Binding-site contacts:
Ligand atom C8 contacts residue SER244 of chain 1.A at 3.5 Å.
Ligand atom C4 contacts residue ASN204 of chain 1.A at 4.2 Å.
Ligand atom O5 contacts residue THR206 of chain 1.A at 4.1 Å.
Ligand atom O7 contacts residue ILE242 of chain 1.A at 3.8 Å.
Ligand atom C8 contacts residue ASN204 of chain 1.A at 4.2 Å.
Ligand atom N2 contacts residue ASN204 of chain 1.A at 2.9 Å (h-bond).
Ligand atom C7 contacts residue ASN204 of chain 1.A at 3.0 Å.
Ligand atom C1 contacts residue ASN204 of chain 1.A at 1.4 Å.
Ligand atom C8 contacts residue HIS321 of chain 1.A at 3.9 Å.
Ligand atom C7 contacts residue HIS321 of chain 1.A at 3.7 Å.
Ligand atom C5 contacts residue ASN204 of chain 1.A at 3.7 Å.
Ligand atom C8 contacts residue ILE242 of chain 1.A at 3.8 Å (hydrophobic).
Ligand atom C1 contacts residue THR206 of chain 1.A at 3.6 Å.
Ligand atom C8 contacts residue ARG243 of chain 1.A at 4.2 Å.
Ligand atom O6 contacts residue PRO208 of chain 1.A at 4.3 Å.
Ligand atom C7 contacts residue ILE242 of chain 1.A at 4.2 Å (hydrophobic).
Ligand atom C5 contacts residue THR206 of chain 1.A at 4.1 Å.
Ligand atom O7 contacts residue HIS321 of chain 1.A at 3.2 Å.
Ligand atom C3 contacts residue ASN204 of chain 1.A at 3.8 Å.
Ligand atom O6 contacts residue THR206 of chain 1.A at 4.0 Å.
Ligand atom O6 contacts residue GLY207 of chain 1.A at 4.2 Å.
Ligand atom C2 contacts residue ASN204 of chain 1.A at 2.4 Å.
Ligand atom C8 contacts residue ILE247 of chain 1.A at 4.2 Å (hydrophobic).
Ligand atom O5 contacts residue ASN204 of chain 1.A at 2.4 Å (h-bond).
Ligand atom O7 contacts residue ASN204 of chain 1.A at 2.8 Å (h-bond).

A protein and the small-molecule ligand that binds it are described below.
Small molecule (SMILES): CC(=O)N[C@@H]1[C@@H](O)[C@H](O)[C@@H](CO)O[C@H]1O

Sequence of chain 1.A:
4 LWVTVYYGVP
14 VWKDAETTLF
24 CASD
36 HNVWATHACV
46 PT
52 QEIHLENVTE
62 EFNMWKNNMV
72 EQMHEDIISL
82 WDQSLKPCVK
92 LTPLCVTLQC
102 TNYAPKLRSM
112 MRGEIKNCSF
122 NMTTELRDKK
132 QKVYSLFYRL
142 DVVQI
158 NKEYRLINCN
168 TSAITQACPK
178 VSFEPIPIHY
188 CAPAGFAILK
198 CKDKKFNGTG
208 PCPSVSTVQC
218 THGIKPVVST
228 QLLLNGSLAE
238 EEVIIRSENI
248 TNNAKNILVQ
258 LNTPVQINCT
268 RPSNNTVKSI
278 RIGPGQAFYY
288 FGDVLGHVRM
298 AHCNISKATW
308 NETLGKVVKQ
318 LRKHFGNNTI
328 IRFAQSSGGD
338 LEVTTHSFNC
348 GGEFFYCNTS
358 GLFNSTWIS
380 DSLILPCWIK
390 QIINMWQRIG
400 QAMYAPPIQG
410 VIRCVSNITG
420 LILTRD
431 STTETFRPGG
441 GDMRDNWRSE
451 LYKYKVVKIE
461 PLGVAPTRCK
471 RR